Binding-site contacts:
Ligand atom C contacts residue THR73 of chain 1.D at 3.7 Å.
Ligand atom N contacts residue SER125 of chain 1.D at 3.7 Å.
Ligand atom CA contacts residue GLY71 of chain 1.D at 3.8 Å.
Ligand atom CG contacts residue TRP53 of chain 1.D at 3.6 Å (hydrophobic).
Ligand atom OXT contacts residue TRP53 of chain 1.D at 3.3 Å.
Ligand atom OXT contacts residue SER125 of chain 1.D at 2.7 Å (h-bond).
Ligand atom CD contacts residue PHE162 of chain 1.D at 3.8 Å (hydrophobic).
Ligand atom OXT contacts residue ARG78 of chain 1.D at 2.7 Å (salt-bridge).
Ligand atom CB contacts residue GLY71 of chain 1.D at 3.4 Å.
Ligand atom N contacts residue GLY71 of chain 1.D at 3.0 Å (h-bond).
Ligand atom CE contacts residue LYS121 of chain 1.D at 3.9 Å.
Ligand atom N contacts residue ASP163 of chain 1.D at 3.8 Å.
Ligand atom O contacts residue TRP53 of chain 1.D at 3.6 Å.
Ligand atom N contacts residue MSE72 of chain 1.D at 4.0 Å.
Ligand atom NZ contacts residue GLU145 of chain 1.D at 3.1 Å (salt-bridge).
Ligand atom O contacts residue SER125 of chain 1.D at 3.6 Å.
Ligand atom CE contacts residue VAL124 of chain 1.D at 3.6 Å (hydrophobic).
Ligand atom CA contacts residue THR73 of chain 1.D at 3.4 Å.
Ligand atom CB contacts residue TYR15 of chain 1.D at 3.6 Å (hydrophobic).
Ligand atom C contacts residue SER125 of chain 1.D at 3.1 Å.
Ligand atom C contacts residue TRP53 of chain 1.D at 3.5 Å (hydrophobic).
Ligand atom CE contacts residue GLU12 of chain 1.D at 3.7 Å.
Ligand atom NZ contacts residue TRP53 of chain 1.D at 4.0 Å.
Ligand atom CE contacts residue TRP53 of chain 1.D at 3.7 Å (hydrophobic).
Ligand atom CD contacts residue TYR15 of chain 1.D at 3.5 Å (hydrophobic).
Ligand atom CE contacts residue GLU145 of chain 1.D at 3.9 Å.
Ligand atom O contacts residue ARG78 of chain 1.D at 2.6 Å (salt-bridge).
Ligand atom O contacts residue THR73 of chain 1.D at 3.1 Å (h-bond).
Ligand atom CD contacts residue VAL124 of chain 1.D at 4.1 Å (hydrophobic).
Ligand atom CA contacts residue ASP163 of chain 1.D at 3.9 Å.
Ligand atom NZ contacts residue GLU12 of chain 1.D at 2.9 Å (salt-bridge).
Ligand atom CG contacts residue VAL124 of chain 1.D at 3.4 Å (hydrophobic).
Ligand atom C contacts residue ARG78 of chain 1.D at 3.1 Å.
Ligand atom N contacts residue THR73 of chain 1.D at 2.2 Å (h-bond).
Ligand atom CB contacts residue TRP53 of chain 1.D at 4.1 Å (hydrophobic).
Ligand atom CB contacts residue ASP163 of chain 1.D at 4.0 Å.
Ligand atom CD contacts residue TRP53 of chain 1.D at 3.9 Å (hydrophobic).
Ligand atom CA contacts residue SER125 of chain 1.D at 3.2 Å.
Ligand atom OXT contacts residue VAL124 of chain 1.D at 3.3 Å.
Ligand atom CE contacts residue PHE162 of chain 1.D at 4.0 Å (hydrophobic).

A protein and the small-molecule ligand that binds it are described below.
Small molecule (SMILES): N[C@@H](CCCC[NH3+])C(=O)O

Sequence of chain 1.D:
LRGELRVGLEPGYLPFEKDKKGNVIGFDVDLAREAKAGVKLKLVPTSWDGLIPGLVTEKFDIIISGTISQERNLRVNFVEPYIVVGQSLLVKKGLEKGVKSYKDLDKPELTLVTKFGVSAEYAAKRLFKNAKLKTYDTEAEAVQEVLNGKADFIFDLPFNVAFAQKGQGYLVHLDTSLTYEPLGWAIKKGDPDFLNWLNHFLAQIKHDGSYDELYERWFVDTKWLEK